Binding-site contacts:
Ligand atom O15 contacts residue TYR83 of chain 1.B at 3.5 Å.
Ligand atom C14 contacts residue LEU135 of chain 1.B at 3.7 Å (hydrophobic).
Ligand atom O15 contacts residue MET84 of chain 1.B at 2.7 Å (h-bond).
Ligand atom C31 contacts residue ASN133 of chain 1.B at 3.6 Å.
Ligand atom C24 contacts residue PHE20 of chain 1.B at 3.7 Å (hydrophobic).
Ligand atom C60 contacts residue THR81 of chain 1.B at 3.2 Å.
Ligand atom O22 contacts residue LYS37 of chain 1.B at 2.8 Å (salt-bridge).
Ligand atom C46 contacts residue MET84 of chain 1.B at 3.5 Å (hydrophobic).
Ligand atom C52 contacts residue GLY87 of chain 1.B at 3.6 Å.
Ligand atom C49 contacts residue LEU15 of chain 1.B at 3.5 Å (hydrophobic).
Ligand atom C21 contacts residue LYS37 of chain 1.B at 3.5 Å.
Ligand atom C52 contacts residue MET84 of chain 1.B at 3.1 Å (hydrophobic).
Ligand atom C17 contacts residue LEU135 of chain 1.B at 3.7 Å (hydrophobic).
Ligand atom C52 contacts residue ALA85 of chain 1.B at 3.6 Å (hydrophobic).
Ligand atom C7 contacts residue VAL23 of chain 1.B at 3.7 Å (hydrophobic).
Ligand atom N47 contacts residue MET84 of chain 1.B at 3.0 Å (h-bond).
Ligand atom C51 contacts residue ALA85 of chain 1.B at 3.5 Å (hydrophobic).
Ligand atom C7 contacts residue GLY16 of chain 1.B at 3.8 Å.
Ligand atom C84 contacts residue ALA85 of chain 1.B at 3.6 Å (hydrophobic).
Ligand atom C5 contacts residue GLY18 of chain 1.B at 3.7 Å.
Ligand atom C13 contacts residue LEU15 of chain 1.B at 3.7 Å (hydrophobic).
Ligand atom C48 contacts residue LEU15 of chain 1.B at 3.6 Å (hydrophobic).
Ligand atom C3 contacts residue ASP146 of chain 1.B at 3.5 Å.
Ligand atom C38 contacts residue VAL153 of chain 1.B at 3.6 Å (hydrophobic).
Ligand atom C85 contacts residue ALA85 of chain 1.B at 3.6 Å (hydrophobic).
Ligand atom C60 contacts residue ALA35 of chain 1.B at 3.3 Å (hydrophobic).
Ligand atom C9 contacts residue LEU15 of chain 1.B at 3.6 Å (hydrophobic).
Ligand atom C7 contacts residue LEU15 of chain 1.B at 3.7 Å (hydrophobic).
Ligand atom N16 contacts residue ALA35 of chain 1.B at 3.6 Å.
Ligand atom C9 contacts residue VAL23 of chain 1.B at 3.6 Å (hydrophobic).
Ligand atom C46 contacts residue GLY87 of chain 1.B at 3.5 Å.
Ligand atom C31 contacts residue ASP146 of chain 1.B at 3.6 Å.
Ligand atom C26 contacts residue PHE20 of chain 1.B at 3.6 Å (hydrophobic).
Ligand atom N16 contacts residue LEU135 of chain 1.B at 3.4 Å.
Ligand atom C29 contacts residue ASN133 of chain 1.B at 3.3 Å.
Ligand atom C60 contacts residue LEU135 of chain 1.B at 3.6 Å (hydrophobic).
Ligand atom C60 contacts residue GLU82 of chain 1.B at 3.2 Å.
Ligand atom O22 contacts residue VAL23 of chain 1.B at 3.7 Å.
Ligand atom C5 contacts residue THR17 of chain 1.B at 3.7 Å.
Ligand atom C23 contacts residue ASP146 of chain 1.B at 3.5 Å.

Sequence of chain 1.B:
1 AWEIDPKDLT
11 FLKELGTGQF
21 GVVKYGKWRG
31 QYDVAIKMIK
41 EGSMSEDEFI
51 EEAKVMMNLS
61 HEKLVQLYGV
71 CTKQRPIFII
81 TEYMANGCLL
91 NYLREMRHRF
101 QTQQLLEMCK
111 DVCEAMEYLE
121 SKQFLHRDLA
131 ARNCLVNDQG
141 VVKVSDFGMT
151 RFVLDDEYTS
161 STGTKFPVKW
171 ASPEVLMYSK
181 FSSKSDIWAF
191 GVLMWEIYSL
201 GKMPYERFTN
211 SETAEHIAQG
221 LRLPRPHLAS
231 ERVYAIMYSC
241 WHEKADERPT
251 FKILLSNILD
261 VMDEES

The small molecule below binds the protein below.
Small molecule (SMILES): Cc1c(NC(=O)c2ccc(C(C)(C)C)cc2)cccc1-c1cn(C)c(=O)c(Nc2ccc(C(=O)N3CCOCC3)cc2)n1